The small molecule below binds the protein below.
Small molecule (SMILES): CN1CCC(Oc2ccc(-c3[nH]nc4cccc(OCC5CCCCC5)c34)cc2)CC1

Binding-site contacts:
Ligand atom N13 contacts residue CYS90 of chain 3.A at 3.8 Å.
Ligand atom C23 contacts residue PRO159 of chain 3.A at 3.7 Å (hydrophobic).
Ligand atom N13 contacts residue ALA37 of chain 3.A at 3.3 Å.
Ligand atom O06 contacts residue ILE93 of chain 3.A at 3.4 Å.
Ligand atom N13 contacts residue LEU140 of chain 3.A at 3.5 Å.
Ligand atom C26 contacts residue ALA137 of chain 3.A at 3.7 Å (hydrophobic).
Ligand atom C01 contacts residue TPO161 of chain 3.A at 3.4 Å.
Ligand atom C29 contacts residue GLY91 of chain 3.A at 3.4 Å.
Ligand atom O06 contacts residue ASP94 of chain 3.A at 3.7 Å.
Ligand atom N12 contacts residue GLY91 of chain 3.A at 3.1 Å (h-bond).
Ligand atom C16 contacts residue MET88 of chain 3.A at 3.8 Å (hydrophobic).
Ligand atom N02 contacts residue TPO161 of chain 3.A at 3.4 Å (h-bond).
Ligand atom C14 contacts residue GLU89 of chain 3.A at 3.8 Å.
Ligand atom C11 contacts residue LEU140 of chain 3.A at 3.6 Å (hydrophobic).
Ligand atom C22 contacts residue ILE17 of chain 3.A at 3.6 Å (hydrophobic).
Ligand atom C07 contacts residue ILE93 of chain 3.A at 3.9 Å (hydrophobic).
Ligand atom C28 contacts residue ILE17 of chain 3.A at 3.6 Å (hydrophobic).
Ligand atom C15 contacts residue ILE72 of chain 3.A at 3.7 Å (hydrophobic).
Ligand atom C24 contacts residue PRO159 of chain 3.A at 3.8 Å (hydrophobic).
Ligand atom C08 contacts residue ASP94 of chain 3.A at 3.8 Å.
Ligand atom C14 contacts residue ALA37 of chain 3.A at 3.6 Å (hydrophobic).
Ligand atom C03 contacts residue TPO161 of chain 3.A at 3.6 Å.
Ligand atom C01 contacts residue SER97 of chain 3.A at 3.5 Å.
Ligand atom N12 contacts residue LEU140 of chain 3.A at 3.2 Å.
Ligand atom C09 contacts residue LEU140 of chain 3.A at 3.8 Å (hydrophobic).
Ligand atom C10 contacts residue ILE17 of chain 3.A at 3.6 Å (hydrophobic).
Ligand atom C10 contacts residue LEU140 of chain 3.A at 3.8 Å (hydrophobic).
Ligand atom C23 contacts residue ILE17 of chain 3.A at 3.4 Å (hydrophobic).
Ligand atom C17 contacts residue ILE149 of chain 3.A at 3.6 Å (hydrophobic).
Ligand atom N12 contacts residue CYS90 of chain 3.A at 3.6 Å.
Ligand atom N12 contacts residue GLU89 of chain 3.A at 3.5 Å (salt-bridge).
Ligand atom N12 contacts residue ALA37 of chain 3.A at 3.8 Å.
Ligand atom N13 contacts residue ILE72 of chain 3.A at 3.5 Å.
Ligand atom C30 contacts residue ILE17 of chain 3.A at 3.7 Å (hydrophobic).
Ligand atom O06 contacts residue ASN92 of chain 3.A at 3.8 Å.
Ligand atom N13 contacts residue GLU89 of chain 3.A at 2.7 Å (salt-bridge).
Ligand atom C28 contacts residue GLY91 of chain 3.A at 3.4 Å.
Ligand atom C24 contacts residue ASP94 of chain 3.A at 3.4 Å.
Ligand atom C16 contacts residue ILE149 of chain 3.A at 3.7 Å (hydrophobic).
Ligand atom C14 contacts residue ILE72 of chain 3.A at 3.8 Å (hydrophobic).

Sequence of chain 3.A:
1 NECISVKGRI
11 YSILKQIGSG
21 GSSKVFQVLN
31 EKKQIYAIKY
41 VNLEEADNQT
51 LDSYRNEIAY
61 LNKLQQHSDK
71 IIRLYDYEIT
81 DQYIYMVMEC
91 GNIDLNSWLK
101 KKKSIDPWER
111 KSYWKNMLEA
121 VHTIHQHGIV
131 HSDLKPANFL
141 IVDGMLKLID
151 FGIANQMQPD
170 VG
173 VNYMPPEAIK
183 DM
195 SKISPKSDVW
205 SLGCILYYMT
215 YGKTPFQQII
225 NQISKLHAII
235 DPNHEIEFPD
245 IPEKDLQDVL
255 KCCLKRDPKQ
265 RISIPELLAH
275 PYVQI